Sequence of chain 1.C:
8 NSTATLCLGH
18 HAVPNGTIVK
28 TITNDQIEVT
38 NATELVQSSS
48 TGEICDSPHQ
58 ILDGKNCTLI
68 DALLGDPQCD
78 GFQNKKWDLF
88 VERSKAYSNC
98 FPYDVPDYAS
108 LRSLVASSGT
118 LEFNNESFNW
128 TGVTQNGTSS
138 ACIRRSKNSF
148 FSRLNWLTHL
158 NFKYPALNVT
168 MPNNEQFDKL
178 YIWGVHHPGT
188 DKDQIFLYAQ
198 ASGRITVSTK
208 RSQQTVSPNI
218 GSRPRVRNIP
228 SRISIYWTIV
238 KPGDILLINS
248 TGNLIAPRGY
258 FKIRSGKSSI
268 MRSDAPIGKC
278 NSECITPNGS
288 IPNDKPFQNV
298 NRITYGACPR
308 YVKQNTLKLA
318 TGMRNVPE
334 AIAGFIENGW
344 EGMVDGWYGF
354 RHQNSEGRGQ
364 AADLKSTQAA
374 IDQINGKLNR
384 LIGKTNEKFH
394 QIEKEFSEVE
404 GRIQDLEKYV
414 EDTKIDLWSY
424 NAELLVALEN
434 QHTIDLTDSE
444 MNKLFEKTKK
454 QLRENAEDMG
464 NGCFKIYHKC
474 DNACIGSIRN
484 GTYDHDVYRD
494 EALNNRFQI

Binding-site contacts:
Ligand atom C8 contacts residue THR485 of chain 1.C at 4.3 Å.
Ligand atom C5 contacts residue ASN483 of chain 1.C at 3.7 Å.
Ligand atom C7 contacts residue ASN483 of chain 1.C at 3.1 Å.
Ligand atom C1 contacts residue ASN483 of chain 1.C at 1.4 Å.
Ligand atom C4 contacts residue ASN483 of chain 1.C at 4.2 Å.
Ligand atom C2 contacts residue ASN483 of chain 1.C at 2.4 Å.
Ligand atom N2 contacts residue ASN483 of chain 1.C at 2.8 Å (h-bond).
Ligand atom C3 contacts residue ASN483 of chain 1.C at 3.7 Å.
Ligand atom O5 contacts residue GLY479 of chain 1.C at 3.7 Å.
Ligand atom O7 contacts residue ASN483 of chain 1.C at 3.1 Å (h-bond).
Ligand atom O5 contacts residue ASN483 of chain 1.C at 2.4 Å (h-bond).
Ligand atom C8 contacts residue ASN483 of chain 1.C at 4.3 Å.
Ligand atom C6 contacts residue ARG482 of chain 1.C at 4.0 Å.
Ligand atom C1 contacts residue GLY479 of chain 1.C at 3.9 Å.

The protein below binds the small molecule below.
Small molecule (SMILES): CC(=O)N[C@@H]1[C@@H](O)[C@H](O)[C@@H](CO)O[C@H]1O